Sequence of chain 1.A:
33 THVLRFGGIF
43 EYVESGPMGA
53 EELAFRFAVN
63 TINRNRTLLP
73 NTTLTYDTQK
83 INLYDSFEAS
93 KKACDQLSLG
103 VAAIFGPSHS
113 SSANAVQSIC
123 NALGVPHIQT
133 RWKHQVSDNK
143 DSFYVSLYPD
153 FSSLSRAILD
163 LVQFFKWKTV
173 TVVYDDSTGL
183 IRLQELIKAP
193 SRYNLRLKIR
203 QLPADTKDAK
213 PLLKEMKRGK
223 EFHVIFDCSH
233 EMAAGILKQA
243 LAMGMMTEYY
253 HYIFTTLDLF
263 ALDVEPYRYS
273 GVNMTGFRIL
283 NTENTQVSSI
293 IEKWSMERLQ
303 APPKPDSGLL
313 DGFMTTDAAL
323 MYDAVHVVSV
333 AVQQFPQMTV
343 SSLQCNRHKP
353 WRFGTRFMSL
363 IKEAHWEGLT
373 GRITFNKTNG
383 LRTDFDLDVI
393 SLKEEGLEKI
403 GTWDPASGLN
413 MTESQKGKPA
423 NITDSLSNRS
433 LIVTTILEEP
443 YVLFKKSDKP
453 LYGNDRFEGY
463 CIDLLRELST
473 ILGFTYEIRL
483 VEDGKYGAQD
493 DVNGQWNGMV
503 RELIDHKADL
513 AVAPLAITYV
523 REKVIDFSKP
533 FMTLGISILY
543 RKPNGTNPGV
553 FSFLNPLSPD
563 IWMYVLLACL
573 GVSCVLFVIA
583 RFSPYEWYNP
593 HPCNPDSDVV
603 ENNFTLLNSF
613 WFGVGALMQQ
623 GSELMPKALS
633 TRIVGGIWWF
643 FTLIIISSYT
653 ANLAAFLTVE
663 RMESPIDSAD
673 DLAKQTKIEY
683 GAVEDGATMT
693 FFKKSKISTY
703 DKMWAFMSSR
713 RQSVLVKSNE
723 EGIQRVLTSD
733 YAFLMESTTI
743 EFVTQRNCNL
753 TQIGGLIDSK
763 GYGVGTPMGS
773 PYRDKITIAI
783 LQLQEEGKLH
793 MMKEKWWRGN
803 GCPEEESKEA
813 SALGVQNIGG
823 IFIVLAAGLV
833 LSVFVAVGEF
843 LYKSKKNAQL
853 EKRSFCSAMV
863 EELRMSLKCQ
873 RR

Binding-site contacts:
Ligand atom C7 contacts residue PRO72 of chain 1.A at 3.6 Å (hydrophobic).
Ligand atom C8 contacts residue ASN73 of chain 1.A at 3.9 Å.
Ligand atom O7 contacts residue PRO72 of chain 1.A at 3.3 Å.
Ligand atom C1 contacts residue ASN73 of chain 1.A at 1.4 Å.
Ligand atom O5 contacts residue ASN73 of chain 1.A at 2.3 Å (h-bond).
Ligand atom C3 contacts residue ASN73 of chain 1.A at 3.9 Å.
Ligand atom C7 contacts residue ASN73 of chain 1.A at 3.7 Å.
Ligand atom C5 contacts residue ASN73 of chain 1.A at 3.6 Å.
Ligand atom C8 contacts residue PRO72 of chain 1.A at 3.9 Å (hydrophobic).
Ligand atom C2 contacts residue ASN73 of chain 1.A at 2.6 Å.
Ligand atom N2 contacts residue ASN73 of chain 1.A at 2.8 Å (h-bond).
Ligand atom C4 contacts residue ASN73 of chain 1.A at 4.3 Å.
Ligand atom N2 contacts residue PRO72 of chain 1.A at 4.2 Å.

A protein and the small-molecule ligand that binds it are described below.
Small molecule (SMILES): CC(=O)N[C@@H]1[C@@H](O)[C@H](O)[C@@H](CO)O[C@H]1O